The protein below binds the small molecule below.
Small molecule (SMILES): Cc1cn([C@H]2C[C@H](O[P](=O)(O)OC[C@H]3O[C@@H](n4cnc5c4NC=NC5N)C[C@@H]3O[P](=O)(O)OC[C@H]3O[C@@H](n4cnc5c4NC=NC5N)C[C@@H]3O[P](=O)(O)OC[C@H]3O[C@@H](n4cnc5c4NC=NC5N)C[C@@H]3O)[C@@H](CO[P](=O)(O)O[C@H]3C[C@H](n4cnc5c4NC=NC5N)O[C@@H]3CO[P](=O)(O)O[C@H]3C[C@H](n4cnc5c4NC=NC5N)O[C@@H]3CO[P](=O)(O)O[C@H]3C[C@H](n4cnc5c4NC=NC5N)O[C@@H]3CO[P](=O)(O)O[C@H]3C[C@H](n4cnc5c(=O)[nH]c(N)nc54)O[C@@H]3CO[P](=O)(O)O[C@H]3C[C@H](n4cnc5c4NC=NC5N)O[C@@H]3CO)O2)c(=O)[nH]c1=O

Sequence of chain 1.A:
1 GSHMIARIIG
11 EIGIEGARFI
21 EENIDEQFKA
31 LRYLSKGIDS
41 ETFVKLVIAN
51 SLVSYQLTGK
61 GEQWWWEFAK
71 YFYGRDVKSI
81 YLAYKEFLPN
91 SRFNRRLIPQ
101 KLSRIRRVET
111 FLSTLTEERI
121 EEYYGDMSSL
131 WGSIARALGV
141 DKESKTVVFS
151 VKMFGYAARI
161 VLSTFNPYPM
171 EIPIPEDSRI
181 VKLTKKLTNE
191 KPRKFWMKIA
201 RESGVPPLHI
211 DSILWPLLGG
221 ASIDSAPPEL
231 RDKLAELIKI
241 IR

Binding-site contacts:
Ligand atom N6 contacts residue DT2 of chain 1.B at 3.0 Å (h-bond).
Ligand atom N6 contacts residue DT5 of chain 1.B at 3.0 Å (h-bond).
Ligand atom O2 contacts residue ARG96 of chain 1.A at 2.9 Å (salt-bridge).
Ligand atom O4' contacts residue LEU97 of chain 1.A at 3.1 Å (h-bond).
Ligand atom C4 contacts residue MPD1 of chain 1.G at 3.6 Å.
Ligand atom C2 contacts residue DT6 of chain 1.B at 3.0 Å.
Ligand atom C2 contacts residue DT2 of chain 1.B at 3.4 Å.
Ligand atom C2 contacts residue DT3 of chain 1.B at 3.5 Å.
Ligand atom N1 contacts residue ARG96 of chain 1.A at 3.4 Å.
Ligand atom N1 contacts residue DT7 of chain 1.B at 2.9 Å (h-bond).
Ligand atom N3 contacts residue LEU97 of chain 1.A at 3.4 Å.
Ligand atom N6 contacts residue DC8 of chain 1.B at 3.2 Å (h-bond).
Ligand atom N1 contacts residue DT2 of chain 1.B at 2.7 Å (h-bond).
Ligand atom N1 contacts residue DT3 of chain 1.B at 2.8 Å (h-bond).
Ligand atom N3 contacts residue MPD1 of chain 1.G at 2.9 Å.
Ligand atom N3 contacts residue DT6 of chain 1.B at 3.6 Å.
Ligand atom C4 contacts residue ARG96 of chain 1.A at 3.6 Å.
Ligand atom N3 contacts residue ARG96 of chain 1.A at 3.6 Å.
Ligand atom N6 contacts residue MPD1 of chain 1.G at 3.2 Å.
Ligand atom N6 contacts residue DT6 of chain 1.B at 3.2 Å (h-bond).
Ligand atom O6 contacts residue DT7 of chain 1.B at 3.5 Å (h-bond).
Ligand atom N1 contacts residue DT5 of chain 1.B at 2.9 Å (h-bond).
Ligand atom N1 contacts residue DC8 of chain 1.B at 2.9 Å (h-bond).
Ligand atom N6 contacts residue DT1 of chain 1.B at 3.0 Å (h-bond).
Ligand atom N6 contacts residue ARG96 of chain 1.A at 3.4 Å (salt-bridge).
Ligand atom C5 contacts residue ARG96 of chain 1.A at 3.6 Å.
Ligand atom N6 contacts residue DT9 of chain 1.B at 2.8 Å (h-bond).
Ligand atom N6 contacts residue DT3 of chain 1.B at 3.1 Å (h-bond).
Ligand atom C2 contacts residue DT5 of chain 1.B at 3.6 Å.
Ligand atom O4' contacts residue ARG96 of chain 1.A at 3.4 Å.
Ligand atom N1 contacts residue DT6 of chain 1.B at 2.8 Å (h-bond).
Ligand atom C6 contacts residue ARG96 of chain 1.A at 3.5 Å.
Ligand atom N6 contacts residue DT7 of chain 1.B at 3.0 Å (h-bond).
Ligand atom N2 contacts residue DC8 of chain 1.B at 2.8 Å (h-bond).
Ligand atom O3' contacts residue ARG95 of chain 1.A at 3.3 Å (salt-bridge).
Ligand atom O6 contacts residue DC8 of chain 1.B at 2.9 Å (h-bond).
Ligand atom OP1 contacts residue ARG95 of chain 1.A at 2.9 Å (salt-bridge).
Ligand atom O4 contacts residue MPD1 of chain 1.G at 3.5 Å.
Ligand atom N1 contacts residue DT1 of chain 1.B at 3.0 Å (h-bond).
Ligand atom C6 contacts residue DT2 of chain 1.B at 3.6 Å.